Binding-site contacts:
Ligand atom C32 contacts residue MET3 of chain 1.A at 2.8 Å (hydrophobic).
Ligand atom C14 contacts residue LYS91 of chain 1.A at 3.6 Å.
Ligand atom C25 contacts residue MET3 of chain 1.A at 3.7 Å (hydrophobic).
Ligand atom C11 contacts residue ARG79 of chain 1.A at 3.6 Å.
Ligand atom C27 contacts residue MET3 of chain 1.A at 3.1 Å (hydrophobic).
Ligand atom O17 contacts residue V6Y1 of chain 2.G at 2.4 Å (h-bond).
Ligand atom C33 contacts residue ARG79 of chain 1.A at 3.4 Å.
Ligand atom O36 contacts residue LYS20 of chain 1.A at 3.0 Å (salt-bridge).
Ligand atom C02 contacts residue GLN81 of chain 1.A at 3.5 Å.
Ligand atom C25 contacts residue ALA2 of chain 1.A at 3.5 Å (hydrophobic).
Ligand atom C04 contacts residue GLN81 of chain 1.A at 3.6 Å.
Ligand atom C29 contacts residue LYS91 of chain 1.A at 3.6 Å.
Ligand atom C01 contacts residue GLU31 of chain 1.A at 3.5 Å.
Ligand atom O18 contacts residue LYS91 of chain 1.A at 2.8 Å.
Ligand atom O26 contacts residue MET3 of chain 1.A at 3.2 Å (h-bond).
Ligand atom C16 contacts residue V6Y1 of chain 2.G at 3.6 Å.
Ligand atom O35 contacts residue SER92 of chain 1.A at 3.0 Å.
Ligand atom C06 contacts residue GLN81 of chain 1.A at 3.6 Å.
Ligand atom C31 contacts residue MET3 of chain 1.A at 3.5 Å (hydrophobic).
Ligand atom C02 contacts residue LYS33 of chain 1.A at 3.5 Å.
Ligand atom O19 contacts residue ARG79 of chain 1.A at 3.3 Å (salt-bridge).
Ligand atom C01 contacts residue LYS33 of chain 1.A at 3.3 Å.
Ligand atom C14 contacts residue SER92 of chain 1.A at 3.4 Å.
Ligand atom C12 contacts residue ARG79 of chain 1.A at 3.5 Å.
Ligand atom C34 contacts residue LYS20 of chain 1.A at 3.6 Å.
Ligand atom C03 contacts residue GLN81 of chain 1.A at 3.2 Å.
Ligand atom O35 contacts residue LYS20 of chain 1.A at 3.2 Å (salt-bridge).
Ligand atom O35 contacts residue ASN93 of chain 1.A at 2.7 Å (h-bond).
Ligand atom C08 contacts residue GLN81 of chain 1.A at 3.6 Å.
Ligand atom O36 contacts residue LYS155 of chain 3.B at 3.2 Å.
Ligand atom C31 contacts residue LYS155 of chain 3.B at 3.6 Å.
Ligand atom C02 contacts residue GLU31 of chain 1.A at 3.5 Å.
Ligand atom C06 contacts residue GLU31 of chain 1.A at 3.2 Å.
Ligand atom C15 contacts residue CYS80 of chain 1.A at 3.5 Å (hydrophobic).
Ligand atom C34 contacts residue ASN93 of chain 1.A at 3.5 Å.
Ligand atom N07 contacts residue GLN81 of chain 1.A at 2.9 Å (h-bond).
Ligand atom C33 contacts residue ALA2 of chain 1.A at 3.5 Å (hydrophobic).
Ligand atom C06 contacts residue LYS33 of chain 1.A at 3.6 Å.
Ligand atom C05 contacts residue GLN81 of chain 1.A at 3.6 Å.
Ligand atom C15 contacts residue LYS91 of chain 1.A at 3.7 Å.

This protein binds this small molecule.
Small molecule (SMILES): O=C(O)c1ccc(Oc2cccc(COc3cccc(-c4c(C(=O)O)[nH]c5ccccc45)c3)c2)cc1

Sequence of chain 1.A:
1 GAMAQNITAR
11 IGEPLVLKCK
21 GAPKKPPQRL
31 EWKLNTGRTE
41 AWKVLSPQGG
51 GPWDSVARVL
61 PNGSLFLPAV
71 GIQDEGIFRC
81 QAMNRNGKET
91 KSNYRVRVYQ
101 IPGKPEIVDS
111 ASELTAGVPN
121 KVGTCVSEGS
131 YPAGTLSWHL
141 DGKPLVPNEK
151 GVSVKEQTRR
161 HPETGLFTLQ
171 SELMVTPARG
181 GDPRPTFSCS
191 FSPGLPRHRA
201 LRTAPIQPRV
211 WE

Sequence of chain 3.B:
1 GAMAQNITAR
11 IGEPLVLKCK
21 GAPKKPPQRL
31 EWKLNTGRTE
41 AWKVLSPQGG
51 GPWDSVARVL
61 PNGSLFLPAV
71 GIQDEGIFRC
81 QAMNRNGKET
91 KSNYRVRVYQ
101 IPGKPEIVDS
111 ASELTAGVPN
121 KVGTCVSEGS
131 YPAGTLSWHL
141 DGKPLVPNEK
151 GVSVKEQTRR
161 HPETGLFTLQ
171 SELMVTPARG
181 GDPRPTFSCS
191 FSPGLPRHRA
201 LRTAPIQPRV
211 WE